A protein and the small-molecule ligand that binds it are described below.
Small molecule (SMILES): OC[C@H]1O[C@H](OC[C@@H]2O[C@H](O[C@]3(CO)O[C@H](CO)[C@H](O)[C@@H]3O)[C@H](O)[C@@H](O)[C@@H]2O)[C@@H](O)[C@H](O)[C@@H]1O

Binding-site contacts:
Ligand atom C6 contacts residue TRP211 of chain 1.A at 3.6 Å (hydrophobic).
Ligand atom O4 contacts residue TRP78 of chain 1.A at 3.1 Å (h-bond).
Ligand atom O4 contacts residue ASP243 of chain 1.A at 2.5 Å (salt-bridge).
Ligand atom C6 contacts residue ASP447 of chain 1.A at 3.3 Å.
Ligand atom O3 contacts residue ARG443 of chain 1.A at 3.7 Å.
Ligand atom C2 contacts residue ASP447 of chain 1.A at 3.1 Å.
Ligand atom O6 contacts residue TRP314 of chain 1.A at 3.4 Å.
Ligand atom C3 contacts residue TYR449 of chain 1.A at 3.7 Å (hydrophobic).
Ligand atom O3 contacts residue LYS75 of chain 1.A at 3.4 Å.
Ligand atom O3 contacts residue TRP211 of chain 1.A at 3.7 Å.
Ligand atom O3 contacts residue TRP77 of chain 1.A at 3.7 Å.
Ligand atom O4 contacts residue LYS381 of chain 1.A at 3.7 Å.
Ligand atom O3 contacts residue LYS381 of chain 1.A at 3.6 Å.
Ligand atom O2 contacts residue ASP447 of chain 1.A at 3.0 Å (salt-bridge).
Ligand atom O6 contacts residue ASP244 of chain 1.A at 3.0 Å (salt-bridge).
Ligand atom C4 contacts residue ASP243 of chain 1.A at 3.2 Å.
Ligand atom C1 contacts residue MET426 of chain 1.A at 3.6 Å (hydrophobic).
Ligand atom O6 contacts residue MET426 of chain 1.A at 3.2 Å (h-bond).
Ligand atom C6 contacts residue TRP211 of chain 1.A at 3.6 Å (hydrophobic).
Ligand atom O3 contacts residue TRP78 of chain 1.A at 3.4 Å (h-bond).
Ligand atom O4 contacts residue TRP211 of chain 1.A at 3.1 Å.
Ligand atom C6 contacts residue ASP244 of chain 1.A at 3.5 Å.
Ligand atom O6 contacts residue ASP447 of chain 1.A at 3.6 Å (salt-bridge).
Ligand atom O4 contacts residue ASP446 of chain 1.A at 3.5 Å (salt-bridge).
Ligand atom O2 contacts residue CYS425 of chain 1.A at 3.0 Å (h-bond).
Ligand atom O2 contacts residue ARG443 of chain 1.A at 3.0 Å (salt-bridge).
Ligand atom C3 contacts residue LYS381 of chain 1.A at 3.5 Å.
Ligand atom O3 contacts residue ASP447 of chain 1.A at 3.7 Å.
Ligand atom O6 contacts residue TRP211 of chain 1.A at 3.5 Å.
Ligand atom O4 contacts residue ASP447 of chain 1.A at 2.7 Å (salt-bridge).
Ligand atom C5 contacts residue MET426 of chain 1.A at 3.6 Å (hydrophobic).
Ligand atom O3 contacts residue ASP446 of chain 1.A at 3.0 Å (salt-bridge).
Ligand atom O3 contacts residue TYR449 of chain 1.A at 3.1 Å.
Ligand atom O6 contacts residue TRP314 of chain 1.A at 3.7 Å.
Ligand atom O6 contacts residue TRP211 of chain 1.A at 3.7 Å.
Ligand atom C3 contacts residue ASP446 of chain 1.A at 3.7 Å.
Ligand atom C6 contacts residue ASP243 of chain 1.A at 3.7 Å.
Ligand atom C4 contacts residue TRP307 of chain 1.A at 3.4 Å (hydrophobic).
Ligand atom O5 contacts residue TRP307 of chain 1.A at 3.7 Å.
Ligand atom O2 contacts residue LYS75 of chain 1.A at 3.6 Å.

Sequence of chain 1.A:
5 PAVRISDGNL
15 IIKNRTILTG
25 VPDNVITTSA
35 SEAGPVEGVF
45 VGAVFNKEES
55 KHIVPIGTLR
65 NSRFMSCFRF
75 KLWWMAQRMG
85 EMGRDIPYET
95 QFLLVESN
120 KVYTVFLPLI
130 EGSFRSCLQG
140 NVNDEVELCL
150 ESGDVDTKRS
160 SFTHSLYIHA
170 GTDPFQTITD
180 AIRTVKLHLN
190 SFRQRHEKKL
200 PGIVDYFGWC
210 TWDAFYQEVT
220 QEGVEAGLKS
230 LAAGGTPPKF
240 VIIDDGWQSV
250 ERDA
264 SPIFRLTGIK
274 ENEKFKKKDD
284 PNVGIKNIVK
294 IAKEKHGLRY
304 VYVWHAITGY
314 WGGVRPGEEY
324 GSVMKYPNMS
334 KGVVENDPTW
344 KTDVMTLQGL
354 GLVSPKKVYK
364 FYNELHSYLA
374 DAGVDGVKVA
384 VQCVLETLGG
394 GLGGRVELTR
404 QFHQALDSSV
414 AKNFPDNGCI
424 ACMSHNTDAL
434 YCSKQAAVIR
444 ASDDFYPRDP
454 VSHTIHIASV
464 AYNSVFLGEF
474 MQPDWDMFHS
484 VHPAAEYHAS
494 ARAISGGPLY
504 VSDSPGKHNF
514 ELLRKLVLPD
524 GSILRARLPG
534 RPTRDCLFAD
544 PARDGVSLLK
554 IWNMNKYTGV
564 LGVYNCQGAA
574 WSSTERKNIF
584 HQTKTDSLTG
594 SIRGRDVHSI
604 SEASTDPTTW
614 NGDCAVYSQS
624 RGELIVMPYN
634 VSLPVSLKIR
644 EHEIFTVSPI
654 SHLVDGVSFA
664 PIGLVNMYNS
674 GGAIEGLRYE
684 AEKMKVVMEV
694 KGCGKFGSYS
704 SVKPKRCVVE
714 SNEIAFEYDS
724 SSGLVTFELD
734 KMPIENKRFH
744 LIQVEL